Binding-site contacts:
Ligand atom C2 contacts residue ASN298 of chain 1.C at 2.4 Å.
Ligand atom C1 contacts residue ASN298 of chain 1.C at 1.4 Å.
Ligand atom C6 contacts residue GLN295 of chain 1.C at 4.5 Å.
Ligand atom N2 contacts residue LYS294 of chain 1.C at 3.9 Å.
Ligand atom C4 contacts residue ASN298 of chain 1.C at 4.2 Å.
Ligand atom O5 contacts residue GLN295 of chain 1.C at 3.9 Å.
Ligand atom C2 contacts residue GLN295 of chain 1.C at 3.4 Å.
Ligand atom C7 contacts residue LYS294 of chain 1.C at 4.5 Å.
Ligand atom C8 contacts residue CYS293 of chain 1.C at 3.3 Å (hydrophobic).
Ligand atom C8 contacts residue ASN298 of chain 1.C at 3.7 Å.
Ligand atom N2 contacts residue GLN295 of chain 1.C at 3.9 Å.
Ligand atom C5 contacts residue ASN298 of chain 1.C at 3.6 Å.
Ligand atom O3 contacts residue GLN295 of chain 1.C at 3.1 Å (h-bond).
Ligand atom C1 contacts residue GLN295 of chain 1.C at 4.3 Å.
Ligand atom C3 contacts residue ASN298 of chain 1.C at 3.7 Å.
Ligand atom C3 contacts residue GLN295 of chain 1.C at 3.5 Å.
Ligand atom O7 contacts residue ASN298 of chain 1.C at 3.0 Å (h-bond).
Ligand atom O3 contacts residue LYS294 of chain 1.C at 4.1 Å.
Ligand atom N2 contacts residue ASN298 of chain 1.C at 2.9 Å (h-bond).
Ligand atom C7 contacts residue ASN298 of chain 1.C at 3.0 Å.
Ligand atom C5 contacts residue GLN295 of chain 1.C at 4.3 Å.
Ligand atom O5 contacts residue ASN298 of chain 1.C at 2.3 Å (h-bond).
Ligand atom C4 contacts residue GLN295 of chain 1.C at 3.7 Å.
Ligand atom C8 contacts residue LYS294 of chain 1.C at 4.0 Å.

Sequence of chain 1.C:
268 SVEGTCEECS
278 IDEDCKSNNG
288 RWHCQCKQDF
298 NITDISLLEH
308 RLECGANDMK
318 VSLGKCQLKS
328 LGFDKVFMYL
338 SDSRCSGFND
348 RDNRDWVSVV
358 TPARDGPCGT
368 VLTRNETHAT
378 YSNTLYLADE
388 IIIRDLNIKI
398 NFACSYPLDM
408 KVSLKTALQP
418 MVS

The protein below binds the small molecule below.
Small molecule (SMILES): CC(=O)N[C@H]1[C@H](O[C@H]2[C@H](O)[C@@H](NC(C)=O)CO[C@@H]2CO)O[C@H](CO)[C@@H](O)[C@@H]1O